This protein binds this small molecule.
Small molecule (SMILES): C[C@H](Cn1cnc2c(N)ncnc21)OC[P](=O)(O)O[P](=O)(O)OP(=O)(O)O

Binding-site contacts:
Ligand atom C9' contacts residue ASP185 of chain 1.C at 3.3 Å.
Ligand atom O2B contacts residue ASP185 of chain 1.C at 2.8 Å (salt-bridge).
Ligand atom O3G contacts residue LYS65 of chain 1.C at 3.2 Å (salt-bridge).
Ligand atom C5 contacts residue ARG72 of chain 1.C at 3.2 Å.
Ligand atom O1G contacts residue LYS219 of chain 1.C at 3.2 Å (salt-bridge).
Ligand atom PG contacts residue LYS65 of chain 1.C at 3.6 Å.
Ligand atom O2B contacts residue ASP113 of chain 1.C at 3.8 Å.
Ligand atom O1G contacts residue VAL111 of chain 1.C at 3.2 Å (h-bond).
Ligand atom C8 contacts residue ARG72 of chain 1.C at 3.1 Å.
Ligand atom C4 contacts residue ARG72 of chain 1.C at 3.3 Å.
Ligand atom N9 contacts residue ARG72 of chain 1.C at 3.3 Å (salt-bridge).
Ligand atom O2G contacts residue ASP113 of chain 1.C at 3.2 Å (salt-bridge).
Ligand atom PB contacts residue MG1 of chain 1.E at 3.5 Å.
Ligand atom O3B contacts residue LYS65 of chain 1.C at 3.1 Å (salt-bridge).
Ligand atom O3B contacts residue ASP113 of chain 1.C at 3.2 Å (salt-bridge).
Ligand atom O3A contacts residue LYS65 of chain 1.C at 3.1 Å (salt-bridge).
Ligand atom PB contacts residue LYS65 of chain 1.C at 3.6 Å.
Ligand atom O1A contacts residue ASP110 of chain 1.C at 3.2 Å (salt-bridge).
Ligand atom PA contacts residue ARG72 of chain 1.C at 3.5 Å.
Ligand atom O1A contacts residue ASP185 of chain 1.C at 3.4 Å (salt-bridge).
Ligand atom PA contacts residue MG1 of chain 1.E at 3.7 Å.
Ligand atom O1G contacts residue MG1 of chain 1.E at 2.5 Å.
Ligand atom C8' contacts residue GLN151 of chain 1.C at 3.0 Å.
Ligand atom O2A contacts residue ARG72 of chain 1.C at 2.7 Å (salt-bridge).
Ligand atom O1G contacts residue GLY112 of chain 1.C at 3.6 Å.
Ligand atom O3A contacts residue ARG72 of chain 1.C at 3.3 Å (salt-bridge).
Ligand atom O9' contacts residue ASP185 of chain 1.C at 3.6 Å (salt-bridge).
Ligand atom PG contacts residue MG1 of chain 1.E at 3.6 Å.
Ligand atom O1G contacts residue ASP113 of chain 1.C at 3.6 Å.
Ligand atom O2B contacts residue ALA114 of chain 1.C at 3.5 Å (h-bond).
Ligand atom C8' contacts residue ARG72 of chain 1.C at 2.6 Å.
Ligand atom O1A contacts residue MG1 of chain 1.E at 2.4 Å.
Ligand atom C2 contacts residue GLN151 of chain 1.C at 3.7 Å.
Ligand atom O1B contacts residue ALA114 of chain 1.C at 3.4 Å (h-bond).
Ligand atom PG contacts residue ASP113 of chain 1.C at 3.8 Å.
Ligand atom O2B contacts residue MG1 of chain 1.E at 2.3 Å.
Ligand atom N7 contacts residue ARG72 of chain 1.C at 3.1 Å (salt-bridge).
Ligand atom O1B contacts residue ASP113 of chain 1.C at 3.6 Å.
Ligand atom O2B contacts residue VAL111 of chain 1.C at 2.9 Å (h-bond).
Ligand atom O3G contacts residue LYS219 of chain 1.C at 3.4 Å (salt-bridge).

Sequence of chain 1.C:
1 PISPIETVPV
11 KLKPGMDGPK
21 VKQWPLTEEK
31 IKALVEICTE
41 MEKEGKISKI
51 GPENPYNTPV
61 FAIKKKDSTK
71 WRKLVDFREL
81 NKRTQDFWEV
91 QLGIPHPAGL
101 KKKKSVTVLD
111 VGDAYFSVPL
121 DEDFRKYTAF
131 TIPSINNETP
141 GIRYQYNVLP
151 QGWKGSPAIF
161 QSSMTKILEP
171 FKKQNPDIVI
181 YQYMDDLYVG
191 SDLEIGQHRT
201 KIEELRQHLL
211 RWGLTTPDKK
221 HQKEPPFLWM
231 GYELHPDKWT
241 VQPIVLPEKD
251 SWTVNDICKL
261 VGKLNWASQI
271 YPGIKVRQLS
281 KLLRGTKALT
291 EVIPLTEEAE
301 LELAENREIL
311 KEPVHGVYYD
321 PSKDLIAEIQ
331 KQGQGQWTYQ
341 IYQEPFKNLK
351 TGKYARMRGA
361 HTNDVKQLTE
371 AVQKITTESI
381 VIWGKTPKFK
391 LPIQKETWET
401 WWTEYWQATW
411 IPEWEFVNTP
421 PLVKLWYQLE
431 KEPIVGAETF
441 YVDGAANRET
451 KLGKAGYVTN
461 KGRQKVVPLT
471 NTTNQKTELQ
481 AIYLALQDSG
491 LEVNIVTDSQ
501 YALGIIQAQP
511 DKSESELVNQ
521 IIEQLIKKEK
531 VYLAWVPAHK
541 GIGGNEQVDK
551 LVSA